Sequence of chain 1.A:
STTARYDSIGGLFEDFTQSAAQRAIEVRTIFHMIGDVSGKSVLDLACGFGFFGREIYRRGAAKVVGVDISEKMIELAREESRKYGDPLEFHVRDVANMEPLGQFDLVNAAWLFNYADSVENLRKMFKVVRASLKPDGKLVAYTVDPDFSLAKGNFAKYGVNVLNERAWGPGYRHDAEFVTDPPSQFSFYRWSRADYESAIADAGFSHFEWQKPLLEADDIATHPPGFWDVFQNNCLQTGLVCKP

This small molecule binds to this protein.
Small molecule (SMILES): Cn1ncnc2c(=O)n(C)c(=O)nc1-2

Binding-site contacts:
Ligand atom N3 contacts residue TRP114 of chain 1.A at 3.4 Å.
Ligand atom N10 contacts residue TRP114 of chain 1.A at 3.5 Å.
Ligand atom C9 contacts residue ASN117 of chain 1.A at 3.4 Å.
Ligand atom O1 contacts residue GLN25 of chain 1.A at 3.7 Å.
Ligand atom O2 contacts residue TYR118 of chain 1.A at 3.4 Å (h-bond).
Ligand atom C1 contacts residue TRP114 of chain 1.A at 3.4 Å (hydrophobic).
Ligand atom C12 contacts residue VAL147 of chain 1.A at 3.7 Å (hydrophobic).
Ligand atom C2 contacts residue TRP114 of chain 1.A at 3.5 Å (hydrophobic).
Ligand atom O2 contacts residue PHE189 of chain 1.A at 3.2 Å.
Ligand atom C7 contacts residue TRP114 of chain 1.A at 3.4 Å (hydrophobic).
Ligand atom C7 contacts residue PHE181 of chain 1.A at 3.8 Å (hydrophobic).
Ligand atom N3 contacts residue GLN25 of chain 1.A at 3.0 Å (h-bond).
Ligand atom C4 contacts residue PHE19 of chain 1.A at 3.4 Å (hydrophobic).
Ligand atom N6 contacts residue PHE181 of chain 1.A at 3.7 Å.
Ligand atom N8 contacts residue TRP114 of chain 1.A at 3.6 Å.
Ligand atom C11 contacts residue TYR9 of chain 1.A at 3.4 Å (hydrophobic).
Ligand atom N5 contacts residue PHE19 of chain 1.A at 3.8 Å.
Ligand atom C11 contacts residue PHE16 of chain 1.A at 3.8 Å (hydrophobic).
Ligand atom C11 contacts residue TYR118 of chain 1.A at 3.5 Å (hydrophobic).
Ligand atom O1 contacts residue LEU239 of chain 1.A at 3.6 Å.
Ligand atom O1 contacts residue TRP114 of chain 1.A at 3.5 Å.
Ligand atom C9 contacts residue TYR118 of chain 1.A at 3.7 Å (hydrophobic).
Ligand atom O2 contacts residue PHE191 of chain 1.A at 3.5 Å.
Ligand atom N8 contacts residue TYR118 of chain 1.A at 3.1 Å (h-bond).
Ligand atom C11 contacts residue TRP114 of chain 1.A at 3.6 Å (hydrophobic).
Ligand atom C11 contacts residue SAH1 of chain 1.C at 3.3 Å.
Ligand atom C12 contacts residue LEU239 of chain 1.A at 3.8 Å (hydrophobic).
Ligand atom C11 contacts residue PHE181 of chain 1.A at 3.8 Å (hydrophobic).
Ligand atom C12 contacts residue PHE191 of chain 1.A at 3.6 Å (hydrophobic).
Ligand atom N5 contacts residue TRP114 of chain 1.A at 3.4 Å (h-bond).
Ligand atom C4 contacts residue GLN25 of chain 1.A at 3.6 Å.
Ligand atom C4 contacts residue TRP114 of chain 1.A at 3.4 Å (hydrophobic).
Ligand atom N8 contacts residue ASN117 of chain 1.A at 3.8 Å.
Ligand atom N6 contacts residue TRP114 of chain 1.A at 3.5 Å.
Ligand atom C9 contacts residue PHE189 of chain 1.A at 3.5 Å (hydrophobic).
Ligand atom N5 contacts residue PHE16 of chain 1.A at 3.6 Å.
Ligand atom O2 contacts residue ASN117 of chain 1.A at 2.7 Å (h-bond).
Ligand atom O1 contacts residue VAL163 of chain 1.A at 3.6 Å.
Ligand atom C4 contacts residue GLU29 of chain 1.A at 3.7 Å.
Ligand atom C9 contacts residue TRP114 of chain 1.A at 3.6 Å (hydrophobic).